The small molecule below binds the protein below.
Small molecule (SMILES): COCc1cc2cc(c1)C(=O)N[C@H]([C@H](O)CNCc1cccc(C(C)C)c1)C[C@H](C)CCCCCCCN2

Sequence of chain 1.B:
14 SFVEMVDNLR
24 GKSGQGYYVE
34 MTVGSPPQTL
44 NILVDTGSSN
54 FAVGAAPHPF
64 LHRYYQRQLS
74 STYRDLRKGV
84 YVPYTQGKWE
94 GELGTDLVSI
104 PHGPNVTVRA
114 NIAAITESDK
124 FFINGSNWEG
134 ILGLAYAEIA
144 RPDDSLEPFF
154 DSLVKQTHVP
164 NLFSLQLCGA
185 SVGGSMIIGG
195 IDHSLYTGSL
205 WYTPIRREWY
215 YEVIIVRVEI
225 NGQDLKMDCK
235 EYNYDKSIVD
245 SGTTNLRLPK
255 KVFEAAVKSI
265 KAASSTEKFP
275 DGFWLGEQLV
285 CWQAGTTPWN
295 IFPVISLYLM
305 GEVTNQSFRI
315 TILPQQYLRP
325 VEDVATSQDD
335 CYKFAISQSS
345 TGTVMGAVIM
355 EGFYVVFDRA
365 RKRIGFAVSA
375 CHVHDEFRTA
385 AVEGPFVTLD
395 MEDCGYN

Binding-site contacts:
Ligand atom N1 contacts residue THR247 of chain 1.B at 3.8 Å.
Ligand atom C74 contacts residue THR88 of chain 1.B at 3.4 Å.
Ligand atom C52 contacts residue TYR87 of chain 1.B at 3.6 Å (hydrophobic).
Ligand atom C40 contacts residue GLN89 of chain 1.B at 3.8 Å.
Ligand atom C52 contacts residue GLN89 of chain 1.B at 3.4 Å.
Ligand atom C39 contacts residue GLN89 of chain 1.B at 3.8 Å.
Ligand atom C28 contacts residue THR248 of chain 1.B at 3.4 Å.
Ligand atom C69 contacts residue TYR214 of chain 1.B at 3.8 Å (hydrophobic).
Ligand atom O51 contacts residue THR88 of chain 1.B at 3.4 Å.
Ligand atom N31 contacts residue THR248 of chain 1.B at 3.2 Å (h-bond).
Ligand atom C65 contacts residue GLY50 of chain 1.B at 3.5 Å.
Ligand atom O58 contacts residue TYR87 of chain 1.B at 3.4 Å.
Ligand atom O58 contacts residue SER51 of chain 1.B at 3.7 Å.
Ligand atom O45 contacts residue ARG251 of chain 1.B at 3.4 Å (salt-bridge).
Ligand atom C13 contacts residue TRP131 of chain 1.B at 3.7 Å (hydrophobic).
Ligand atom C76 contacts residue THR88 of chain 1.B at 3.1 Å.
Ligand atom C60 contacts residue ASP244 of chain 1.B at 3.3 Å.
Ligand atom C22 contacts residue GLN28 of chain 1.B at 3.6 Å.
Ligand atom N63 contacts residue ASP244 of chain 1.B at 2.7 Å (salt-bridge).
Ligand atom N63 contacts residue GLY50 of chain 1.B at 3.1 Å (h-bond).
Ligand atom N1 contacts residue GLY246 of chain 1.B at 3.0 Å (h-bond).
Ligand atom C5 contacts residue TYR87 of chain 1.B at 3.8 Å (hydrophobic).
Ligand atom C65 contacts residue ASP244 of chain 1.B at 3.4 Å.
Ligand atom C5 contacts residue GLY246 of chain 1.B at 3.6 Å.
Ligand atom C19 contacts residue LEU46 of chain 1.B at 3.8 Å (hydrophobic).
Ligand atom C56 contacts residue ASP48 of chain 1.B at 3.8 Å.
Ligand atom C3 contacts residue TYR87 of chain 1.B at 3.8 Å (hydrophobic).
Ligand atom C3 contacts residue GLY246 of chain 1.B at 3.7 Å.
Ligand atom O58 contacts residue GLY50 of chain 1.B at 3.6 Å (h-bond).
Ligand atom C34 contacts residue GLY246 of chain 1.B at 3.2 Å.
Ligand atom C37 contacts residue GLN89 of chain 1.B at 3.6 Å.
Ligand atom O51 contacts residue TYR87 of chain 1.B at 3.6 Å.
Ligand atom C28 contacts residue GLY246 of chain 1.B at 3.6 Å.
Ligand atom C56 contacts residue ASP244 of chain 1.B at 3.8 Å.
Ligand atom O51 contacts residue GLN89 of chain 1.B at 3.1 Å (h-bond).
Ligand atom C84 contacts residue TYR214 of chain 1.B at 3.7 Å (hydrophobic).
Ligand atom C72 contacts residue PRO86 of chain 1.B at 3.5 Å (hydrophobic).
Ligand atom C69 contacts residue GLY50 of chain 1.B at 3.4 Å.
Ligand atom C5 contacts residue ASP48 of chain 1.B at 3.6 Å.
Ligand atom O58 contacts residue ASP48 of chain 1.B at 2.8 Å (salt-bridge).